Binding-site contacts:
Ligand atom C3 contacts residue THR87 of chain 1.D at 4.5 Å.
Ligand atom C3 contacts residue GLY292 of chain 1.B at 4.0 Å.
Ligand atom C1 contacts residue ASN85 of chain 1.D at 4.1 Å.
Ligand atom O2 contacts residue ALA100 of chain 1.D at 4.4 Å.
Ligand atom O3 contacts residue THR87 of chain 1.D at 4.0 Å.
Ligand atom O3 contacts residue GLU264 of chain 1.B at 2.7 Å (salt-bridge).
Ligand atom O4 contacts residue GLY292 of chain 1.B at 4.2 Å.
Ligand atom O5 contacts residue TRP263 of chain 1.B at 3.7 Å.
Ligand atom C2 contacts residue TRP263 of chain 1.B at 4.3 Å (hydrophobic).
Ligand atom O5 contacts residue ALA291 of chain 1.B at 3.7 Å.
Ligand atom O4 contacts residue SER321 of chain 1.B at 3.7 Å.
Ligand atom O4 contacts residue LYS320 of chain 1.B at 4.2 Å.
Ligand atom O2 contacts residue ASN85 of chain 1.D at 4.2 Å.
Ligand atom O3 contacts residue ALA100 of chain 1.D at 3.6 Å.
Ligand atom O5 contacts residue GLY292 of chain 1.B at 3.7 Å.
Ligand atom O1 contacts residue SER321 of chain 1.B at 4.4 Å.
Ligand atom O1 contacts residue ASN85 of chain 1.D at 3.8 Å.
Ligand atom O3 contacts residue TRP263 of chain 1.B at 3.3 Å.
Ligand atom C2 contacts residue GLU264 of chain 1.B at 3.4 Å.
Ligand atom O2 contacts residue THR102 of chain 1.D at 4.0 Å.
Ligand atom O2 contacts residue GLU264 of chain 1.B at 3.1 Å (salt-bridge).
Ligand atom C2 contacts residue ALA100 of chain 1.D at 4.4 Å (hydrophobic).
Ligand atom O5 contacts residue THR87 of chain 1.D at 4.1 Å.
Ligand atom C1 contacts residue GLU264 of chain 1.B at 3.7 Å.

The small molecule below binds the protein below.
Small molecule (SMILES): O=C(O)C(=O)C(=O)O

Sequence of chain 1.B:
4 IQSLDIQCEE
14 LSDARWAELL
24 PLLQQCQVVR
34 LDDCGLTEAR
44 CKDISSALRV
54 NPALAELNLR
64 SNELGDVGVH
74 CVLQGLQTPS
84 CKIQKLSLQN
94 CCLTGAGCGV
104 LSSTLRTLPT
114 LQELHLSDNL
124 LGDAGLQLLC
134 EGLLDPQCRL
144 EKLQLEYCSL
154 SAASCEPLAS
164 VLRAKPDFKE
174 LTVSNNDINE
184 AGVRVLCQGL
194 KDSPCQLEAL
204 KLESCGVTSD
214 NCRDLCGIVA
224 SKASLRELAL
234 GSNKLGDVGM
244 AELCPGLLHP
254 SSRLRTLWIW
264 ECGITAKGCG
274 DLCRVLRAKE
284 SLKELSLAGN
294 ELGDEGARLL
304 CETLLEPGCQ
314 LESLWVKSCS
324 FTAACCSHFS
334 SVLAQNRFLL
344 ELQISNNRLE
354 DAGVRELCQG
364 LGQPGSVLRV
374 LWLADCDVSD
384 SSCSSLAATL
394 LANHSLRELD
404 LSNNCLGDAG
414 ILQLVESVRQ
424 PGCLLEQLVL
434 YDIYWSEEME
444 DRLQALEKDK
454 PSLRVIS

Sequence of chain 1.D:
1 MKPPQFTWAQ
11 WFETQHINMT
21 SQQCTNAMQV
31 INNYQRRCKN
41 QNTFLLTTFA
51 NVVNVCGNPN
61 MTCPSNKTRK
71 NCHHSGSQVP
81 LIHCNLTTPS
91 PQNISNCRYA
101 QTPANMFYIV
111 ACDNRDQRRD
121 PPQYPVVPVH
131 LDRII